Binding-site contacts:
Ligand atom C5A contacts residue ALA150 of chain 18.A at 3.5 Å (hydrophobic).
Ligand atom CL1 contacts residue LEU25 of chain 18.C at 3.7 Å.
Ligand atom C4B contacts residue TYR152 of chain 18.A at 3.6 Å (hydrophobic).
Ligand atom C4B contacts residue PHE186 of chain 18.A at 3.9 Å (hydrophobic).
Ligand atom N2 contacts residue MET221 of chain 18.A at 3.5 Å (h-bond).
Ligand atom C3B contacts residue MET224 of chain 18.A at 3.6 Å (hydrophobic).
Ligand atom C2C contacts residue VAL191 of chain 18.A at 4.0 Å (hydrophobic).
Ligand atom N3A contacts residue TYR152 of chain 18.A at 4.0 Å.
Ligand atom C31 contacts residue LEU106 of chain 18.A at 4.0 Å (hydrophobic).
Ligand atom C3B contacts residue PHE186 of chain 18.A at 3.9 Å (hydrophobic).
Ligand atom CL1 contacts residue TYR152 of chain 18.A at 3.9 Å.
Ligand atom C4A contacts residue ALA150 of chain 18.A at 4.0 Å (hydrophobic).
Ligand atom C2A contacts residue TYR152 of chain 18.A at 3.8 Å (hydrophobic).
Ligand atom O1 contacts residue ILE104 of chain 18.A at 3.4 Å.
Ligand atom C2B contacts residue TYR128 of chain 18.A at 3.9 Å (hydrophobic).
Ligand atom C4 contacts residue LEU106 of chain 18.A at 3.9 Å (hydrophobic).
Ligand atom C3C contacts residue TYR152 of chain 18.A at 3.8 Å (hydrophobic).
Ligand atom O1A contacts residue PHE186 of chain 18.A at 3.4 Å.
Ligand atom CL2 contacts residue TYR128 of chain 18.A at 3.2 Å.
Ligand atom O1A contacts residue MET224 of chain 18.A at 3.5 Å (h-bond).
Ligand atom N3A contacts residue ALA24 of chain 18.C at 3.8 Å.
Ligand atom C4A contacts residue SER175 of chain 18.A at 3.7 Å.
Ligand atom C5B contacts residue TYR152 of chain 18.A at 3.7 Å (hydrophobic).
Ligand atom C3 contacts residue LEU106 of chain 18.A at 3.8 Å (hydrophobic).
Ligand atom N3A contacts residue PRO174 of chain 18.A at 3.3 Å (h-bond).
Ligand atom C2B contacts residue MET224 of chain 18.A at 4.0 Å (hydrophobic).
Ligand atom C3C contacts residue ILE104 of chain 18.A at 3.7 Å (hydrophobic).
Ligand atom C4A contacts residue PRO174 of chain 18.A at 3.0 Å (hydrophobic).
Ligand atom C5A contacts residue VAL176 of chain 18.A at 3.5 Å (hydrophobic).
Ligand atom CL2 contacts residue MET224 of chain 18.A at 3.4 Å.
Ligand atom CL1 contacts residue VAL188 of chain 18.A at 3.7 Å.
Ligand atom C1B contacts residue VAL188 of chain 18.A at 4.0 Å (hydrophobic).
Ligand atom C2A contacts residue PHE186 of chain 18.A at 3.8 Å (hydrophobic).
Ligand atom C5A contacts residue PHE186 of chain 18.A at 4.0 Å (hydrophobic).
Ligand atom CL2 contacts residue ILE104 of chain 18.A at 3.5 Å.
Ligand atom C6B contacts residue TYR152 of chain 18.A at 3.9 Å (hydrophobic).
Ligand atom C1C contacts residue TYR128 of chain 18.A at 3.3 Å (hydrophobic).
Ligand atom O1 contacts residue MET221 of chain 18.A at 3.5 Å (h-bond).
Ligand atom C5 contacts residue TYR128 of chain 18.A at 3.8 Å (hydrophobic).
Ligand atom O1B contacts residue VAL188 of chain 18.A at 3.7 Å.

The small molecule below binds the protein below.
Small molecule (SMILES): Cc1cc(CCCOc2c(Cl)cc(C3=NCCO3)cc2Cl)on1

Sequence of chain 18.C:
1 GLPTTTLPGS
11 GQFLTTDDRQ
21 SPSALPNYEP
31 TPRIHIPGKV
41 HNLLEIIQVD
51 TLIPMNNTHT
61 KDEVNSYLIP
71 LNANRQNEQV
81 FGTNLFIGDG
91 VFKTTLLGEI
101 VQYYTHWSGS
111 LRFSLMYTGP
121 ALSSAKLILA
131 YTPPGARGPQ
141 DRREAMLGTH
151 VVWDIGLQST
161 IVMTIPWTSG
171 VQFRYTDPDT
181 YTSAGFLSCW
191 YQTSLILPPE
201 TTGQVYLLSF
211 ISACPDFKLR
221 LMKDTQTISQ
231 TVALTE

Sequence of chain 19.C:
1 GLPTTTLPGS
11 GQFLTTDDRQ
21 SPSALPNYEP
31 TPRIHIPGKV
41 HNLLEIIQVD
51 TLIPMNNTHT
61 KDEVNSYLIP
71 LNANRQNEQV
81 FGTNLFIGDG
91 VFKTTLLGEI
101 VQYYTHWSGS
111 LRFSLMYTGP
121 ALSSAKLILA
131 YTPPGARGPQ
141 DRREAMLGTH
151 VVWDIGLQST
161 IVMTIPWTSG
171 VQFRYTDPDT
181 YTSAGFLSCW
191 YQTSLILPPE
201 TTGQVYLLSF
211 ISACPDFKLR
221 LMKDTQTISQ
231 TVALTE

Sequence of chain 18.A:
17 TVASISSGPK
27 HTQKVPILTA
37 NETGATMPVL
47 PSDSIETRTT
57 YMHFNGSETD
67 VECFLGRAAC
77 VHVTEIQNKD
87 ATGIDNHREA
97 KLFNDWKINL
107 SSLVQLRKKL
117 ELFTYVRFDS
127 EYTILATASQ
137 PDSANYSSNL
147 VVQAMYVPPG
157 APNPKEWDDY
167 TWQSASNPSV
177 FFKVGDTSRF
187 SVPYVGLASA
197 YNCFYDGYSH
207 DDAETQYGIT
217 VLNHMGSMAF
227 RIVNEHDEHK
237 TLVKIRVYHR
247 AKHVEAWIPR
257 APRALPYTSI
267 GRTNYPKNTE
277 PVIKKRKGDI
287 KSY